A protein and the small-molecule ligand that binds it are described below.
Small molecule (SMILES): COc1cc(CC(=O)c2ccc(C#N)cc2)c([N+](=O)[O-])cc1OC

Sequence of chain 2.C:
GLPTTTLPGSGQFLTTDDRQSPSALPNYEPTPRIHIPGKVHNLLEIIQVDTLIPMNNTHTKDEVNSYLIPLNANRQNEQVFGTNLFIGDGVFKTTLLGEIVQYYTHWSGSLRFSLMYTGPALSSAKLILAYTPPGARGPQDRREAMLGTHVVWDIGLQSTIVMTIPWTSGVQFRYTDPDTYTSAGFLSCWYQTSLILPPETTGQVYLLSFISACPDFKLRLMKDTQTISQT

Binding-site contacts:
Ligand atom C09 contacts residue MET221 of chain 1.A at 3.9 Å (hydrophobic).
Ligand atom C12 contacts residue TYR197 of chain 1.A at 3.5 Å (hydrophobic).
Ligand atom C14 contacts residue LEU106 of chain 1.A at 3.5 Å (hydrophobic).
Ligand atom C17 contacts residue TYR152 of chain 1.A at 3.8 Å (hydrophobic).
Ligand atom O24 contacts residue TYR152 of chain 1.A at 3.5 Å (h-bond).
Ligand atom C18 contacts residue TYR152 of chain 1.A at 3.7 Å (hydrophobic).
Ligand atom C19 contacts residue TYR152 of chain 1.A at 3.9 Å (hydrophobic).
Ligand atom N13 contacts residue TYR197 of chain 1.A at 3.4 Å.
Ligand atom C06 contacts residue ILE104 of chain 1.A at 3.5 Å (hydrophobic).
Ligand atom C01 contacts residue PHE186 of chain 1.A at 2.8 Å (hydrophobic).
Ligand atom C03 contacts residue TYR128 of chain 1.A at 3.7 Å (hydrophobic).
Ligand atom C15 contacts residue SER126 of chain 1.A at 3.5 Å.
Ligand atom O20 contacts residue TYR152 of chain 1.A at 3.7 Å.
Ligand atom O23 contacts residue VAL191 of chain 1.A at 3.9 Å.
Ligand atom C21 contacts residue TYR152 of chain 1.A at 3.6 Å (hydrophobic).
Ligand atom O16 contacts residue VAL188 of chain 1.A at 3.8 Å.
Ligand atom C08 contacts residue TYR197 of chain 1.A at 3.9 Å (hydrophobic).
Ligand atom N22 contacts residue VAL191 of chain 1.A at 3.9 Å.
Ligand atom O23 contacts residue TYR152 of chain 1.A at 3.0 Å (h-bond).
Ligand atom C06 contacts residue TYR128 of chain 1.A at 3.4 Å (hydrophobic).
Ligand atom C11 contacts residue TYR197 of chain 1.A at 3.5 Å (hydrophobic).
Ligand atom C10 contacts residue MET221 of chain 1.A at 3.9 Å (hydrophobic).
Ligand atom O16 contacts residue TYR128 of chain 1.A at 2.9 Å (h-bond).
Ligand atom O23 contacts residue LEU221 of chain 2.C at 3.9 Å.
Ligand atom O20 contacts residue PHE186 of chain 1.A at 3.8 Å.
Ligand atom C10 contacts residue TYR197 of chain 1.A at 3.7 Å (hydrophobic).
Ligand atom C04 contacts residue TYR128 of chain 1.A at 3.4 Å (hydrophobic).
Ligand atom O02 contacts residue MET224 of chain 1.A at 3.5 Å.
Ligand atom C01 contacts residue MET224 of chain 1.A at 3.7 Å (hydrophobic).
Ligand atom C15 contacts residue TYR128 of chain 1.A at 3.1 Å (hydrophobic).
Ligand atom N22 contacts residue TYR152 of chain 1.A at 3.3 Å (h-bond).
Ligand atom C01 contacts residue TYR128 of chain 1.A at 2.9 Å (hydrophobic).
Ligand atom C07 contacts residue TYR128 of chain 1.A at 2.9 Å (hydrophobic).
Ligand atom C14 contacts residue TYR197 of chain 1.A at 3.7 Å (hydrophobic).
Ligand atom N13 contacts residue GOL1 of chain 1.E at 3.7 Å.
Ligand atom C05 contacts residue TYR128 of chain 1.A at 3.8 Å (hydrophobic).
Ligand atom C15 contacts residue TYR197 of chain 1.A at 3.8 Å (hydrophobic).
Ligand atom O02 contacts residue TYR128 of chain 1.A at 3.8 Å.
Ligand atom C08 contacts residue TYR128 of chain 1.A at 3.3 Å (hydrophobic).
Ligand atom O24 contacts residue VAL191 of chain 1.A at 3.1 Å.

Sequence of chain 1.A:
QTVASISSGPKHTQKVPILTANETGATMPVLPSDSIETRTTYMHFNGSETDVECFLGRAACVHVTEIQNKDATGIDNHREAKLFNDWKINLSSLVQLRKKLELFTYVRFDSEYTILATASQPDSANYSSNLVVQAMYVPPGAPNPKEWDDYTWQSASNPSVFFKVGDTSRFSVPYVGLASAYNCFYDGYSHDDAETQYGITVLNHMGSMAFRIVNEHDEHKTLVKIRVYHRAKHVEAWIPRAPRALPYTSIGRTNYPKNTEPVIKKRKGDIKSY

Sequence of chain 1.C:
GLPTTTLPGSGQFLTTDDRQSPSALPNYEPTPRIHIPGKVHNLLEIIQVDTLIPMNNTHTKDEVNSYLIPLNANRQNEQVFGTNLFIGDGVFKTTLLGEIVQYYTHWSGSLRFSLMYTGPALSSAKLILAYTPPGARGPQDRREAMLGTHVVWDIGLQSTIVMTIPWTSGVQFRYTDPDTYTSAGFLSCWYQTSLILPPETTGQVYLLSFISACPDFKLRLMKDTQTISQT